Binding-site contacts:
Ligand atom C04 contacts residue HIS216 of chain 1.B at 3.5 Å.
Ligand atom O03 contacts residue HIS155 of chain 1.B at 3.5 Å.
Ligand atom O11 contacts residue ZN1 of chain 1.L at 2.1 Å.
Ligand atom B12 contacts residue ZN1 of chain 1.L at 3.2 Å.
Ligand atom O11 contacts residue HIS216 of chain 1.B at 3.4 Å (h-bond).
Ligand atom O03 contacts residue HIS216 of chain 1.B at 2.9 Å (h-bond).
Ligand atom O13 contacts residue ZN1 of chain 1.L at 3.0 Å.
Ligand atom O13 contacts residue HIS155 of chain 1.B at 3.4 Å (h-bond).
Ligand atom F06 contacts residue ASN186 of chain 1.B at 3.4 Å.
Ligand atom O13 contacts residue HIS90 of chain 1.B at 3.1 Å (h-bond).
Ligand atom O14 contacts residue HIS155 of chain 1.B at 3.1 Å.
Ligand atom C10 contacts residue HIS216 of chain 1.B at 3.6 Å.
Ligand atom O14 contacts residue ZN1 of chain 1.K at 2.5 Å.
Ligand atom C16 contacts residue TRP63 of chain 1.B at 3.3 Å (hydrophobic).
Ligand atom C10 contacts residue ASN186 of chain 1.B at 3.6 Å.
Ligand atom C07 contacts residue TYR43 of chain 1.B at 3.6 Å (hydrophobic).
Ligand atom C05 contacts residue ASN186 of chain 1.B at 3.6 Å.
Ligand atom F06 contacts residue ARG181 of chain 1.B at 3.6 Å.
Ligand atom O03 contacts residue ZN1 of chain 1.L at 2.2 Å.
Ligand atom O13 contacts residue HIS92 of chain 1.B at 3.3 Å (h-bond).
Ligand atom C04 contacts residue ZN1 of chain 1.L at 3.3 Å.
Ligand atom C04 contacts residue ASN186 of chain 1.B at 3.5 Å.
Ligand atom O01 contacts residue GLY185 of chain 1.B at 3.6 Å.
Ligand atom C15 contacts residue ASP94 of chain 1.B at 3.6 Å.
Ligand atom C02 contacts residue HIS216 of chain 1.B at 3.4 Å.
Ligand atom B12 contacts residue ASP94 of chain 1.B at 3.5 Å.
Ligand atom O14 contacts residue ASN186 of chain 1.B at 3.3 Å (h-bond).
Ligand atom O13 contacts residue ASP94 of chain 1.B at 2.6 Å (salt-bridge).
Ligand atom F06 contacts residue GLY185 of chain 1.B at 3.6 Å.
Ligand atom O03 contacts residue CYS174 of chain 1.B at 3.4 Å (h-bond).
Ligand atom B12 contacts residue ZN1 of chain 1.K at 2.7 Å.
Ligand atom B12 contacts residue HIS92 of chain 1.B at 3.6 Å.
Ligand atom C02 contacts residue ZN1 of chain 1.L at 3.0 Å.
Ligand atom O11 contacts residue ASP94 of chain 1.B at 3.1 Å (salt-bridge).
Ligand atom O14 contacts residue HIS92 of chain 1.B at 3.1 Å (h-bond).
Ligand atom F06 contacts residue TYR43 of chain 1.B at 3.6 Å.
Ligand atom O01 contacts residue ASN186 of chain 1.B at 2.9 Å (h-bond).
Ligand atom C16 contacts residue ASP94 of chain 1.B at 3.4 Å.
Ligand atom O13 contacts residue ZN1 of chain 1.K at 1.9 Å.
Ligand atom C10 contacts residue ZN1 of chain 1.L at 2.9 Å.

The small molecule below binds the protein below.
Small molecule (SMILES): O=C(O)c1c(F)ccc2c1O[B-](O)(O)[C@@H]1C[C@H]21

Sequence of chain 1.B:
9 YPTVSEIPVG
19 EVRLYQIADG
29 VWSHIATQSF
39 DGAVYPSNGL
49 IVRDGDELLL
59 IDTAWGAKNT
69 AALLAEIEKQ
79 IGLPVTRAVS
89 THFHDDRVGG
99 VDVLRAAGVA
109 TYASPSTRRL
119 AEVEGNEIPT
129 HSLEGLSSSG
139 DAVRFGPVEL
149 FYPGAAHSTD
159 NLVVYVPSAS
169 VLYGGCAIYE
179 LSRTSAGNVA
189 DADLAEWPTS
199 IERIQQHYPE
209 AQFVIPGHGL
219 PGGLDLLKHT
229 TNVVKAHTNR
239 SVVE